Sequence of chain 20.D:
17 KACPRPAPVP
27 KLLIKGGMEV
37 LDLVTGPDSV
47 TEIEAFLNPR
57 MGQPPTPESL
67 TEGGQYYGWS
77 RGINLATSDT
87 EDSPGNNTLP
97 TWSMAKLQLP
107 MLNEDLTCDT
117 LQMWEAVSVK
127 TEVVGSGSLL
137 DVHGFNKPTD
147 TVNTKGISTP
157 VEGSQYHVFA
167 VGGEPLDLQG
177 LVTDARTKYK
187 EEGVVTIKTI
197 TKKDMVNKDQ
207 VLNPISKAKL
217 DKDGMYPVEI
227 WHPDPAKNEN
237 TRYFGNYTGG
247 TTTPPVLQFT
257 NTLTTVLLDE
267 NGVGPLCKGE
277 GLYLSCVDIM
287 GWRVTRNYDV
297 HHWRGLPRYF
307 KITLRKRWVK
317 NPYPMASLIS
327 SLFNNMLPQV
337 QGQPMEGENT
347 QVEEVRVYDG

Binding-site contacts:
Ligand atom C11 contacts residue TYR72 of chain 20.C at 4.2 Å (hydrophobic).
Ligand atom C10 contacts residue TYR72 of chain 20.C at 4.0 Å (hydrophobic).
Ligand atom O4 contacts residue THR291 of chain 20.C at 3.9 Å.
Ligand atom O4 contacts residue ILE79 of chain 20.C at 3.9 Å.
Ligand atom O4 contacts residue ASN80 of chain 20.C at 4.4 Å.
Ligand atom O1B contacts residue SER89 of chain 20.C at 4.4 Å.
Ligand atom C4 contacts residue HIS298 of chain 20.C at 3.9 Å.
Ligand atom C3 contacts residue ARG77 of chain 20.C at 4.3 Å.
Ligand atom O1A contacts residue ARG77 of chain 20.C at 2.9 Å (salt-bridge).
Ligand atom O1A contacts residue GLY78 of chain 20.C at 3.1 Å (h-bond).
Ligand atom C3 contacts residue GLY78 of chain 20.C at 3.8 Å.
Ligand atom C3 contacts residue HIS298 of chain 20.C at 4.0 Å.
Ligand atom C3 contacts residue GLY78 of chain 20.C at 4.1 Å.
Ligand atom O1A contacts residue TYR72 of chain 20.C at 4.0 Å.
Ligand atom C4 contacts residue TYR72 of chain 20.C at 3.5 Å (hydrophobic).
Ligand atom C11 contacts residue ASP85 of chain 20.D at 4.0 Å.
Ligand atom O10 contacts residue ASN293 of chain 20.C at 4.5 Å.
Ligand atom O4 contacts residue TYR72 of chain 20.C at 4.0 Å.
Ligand atom C7 contacts residue TYR72 of chain 20.C at 4.3 Å (hydrophobic).
Ligand atom C1 contacts residue TYR72 of chain 20.C at 4.3 Å (hydrophobic).
Ligand atom O4 contacts residue HIS298 of chain 20.C at 3.1 Å (h-bond).
Ligand atom C8 contacts residue ARG77 of chain 20.C at 4.4 Å.
Ligand atom C1 contacts residue ARG77 of chain 20.C at 3.4 Å.
Ligand atom C5 contacts residue TYR72 of chain 20.C at 3.5 Å (hydrophobic).
Ligand atom O8 contacts residue ARG77 of chain 20.C at 3.5 Å (salt-bridge).
Ligand atom N5 contacts residue TYR72 of chain 20.C at 2.9 Å (h-bond).
Ligand atom O3 contacts residue GLY78 of chain 20.C at 3.5 Å.
Ligand atom C1 contacts residue GLY78 of chain 20.C at 4.0 Å.
Ligand atom C2 contacts residue GLY78 of chain 20.C at 4.0 Å.
Ligand atom C4 contacts residue GLY78 of chain 20.C at 3.5 Å.
Ligand atom O1B contacts residue ARG77 of chain 20.C at 3.1 Å (salt-bridge).
Ligand atom O6 contacts residue ASN93 of chain 20.C at 4.3 Å.
Ligand atom O4 contacts residue GLY78 of chain 20.C at 3.4 Å.
Ligand atom C6 contacts residue ASN93 of chain 20.C at 3.9 Å.
Ligand atom C6 contacts residue TYR72 of chain 20.C at 3.7 Å (hydrophobic).
Ligand atom O1B contacts residue TYR72 of chain 20.C at 4.2 Å.
Ligand atom O8 contacts residue TYR72 of chain 20.C at 4.0 Å.

This small molecule binds to this protein.
Small molecule (SMILES): CC(=O)N[C@@H]1[C@@H](O[C@@H]2O[C@H](CO)[C@H](O)[C@H](O[C@]3(C(=O)O)C[C@H](O)[C@@H](NC(C)=O)[C@H]([C@H](O)[C@H](O)CO)O3)[C@H]2O)[C@H](O)[C@@H](CO[C@]2(C(=O)O)C[C@H](O)[C@@H](NC(C)=O)[C@H]([C@H](O)[C@H](O)CO)O2)O[C@H]1O

Sequence of chain 20.C:
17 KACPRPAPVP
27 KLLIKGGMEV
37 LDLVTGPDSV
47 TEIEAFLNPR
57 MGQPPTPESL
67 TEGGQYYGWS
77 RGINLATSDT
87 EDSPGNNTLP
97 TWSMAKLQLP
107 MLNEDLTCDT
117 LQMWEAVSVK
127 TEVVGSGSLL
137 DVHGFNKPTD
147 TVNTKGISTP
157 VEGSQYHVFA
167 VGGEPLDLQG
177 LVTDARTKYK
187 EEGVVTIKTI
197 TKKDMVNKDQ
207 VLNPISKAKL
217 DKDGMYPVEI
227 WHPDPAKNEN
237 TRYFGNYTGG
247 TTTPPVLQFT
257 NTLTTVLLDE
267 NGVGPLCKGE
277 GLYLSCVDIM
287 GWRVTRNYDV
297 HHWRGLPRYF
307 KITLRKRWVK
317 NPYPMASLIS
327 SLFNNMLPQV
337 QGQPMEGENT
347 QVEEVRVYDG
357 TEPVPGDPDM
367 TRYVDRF